A protein and the small-molecule ligand that binds it are described below.
Small molecule (SMILES): C=CCNC(=O)[C@H](CC(N)=O)NC(C)=O

Binding-site contacts:
Ligand atom C9 contacts residue THR26 of chain 2.A at 4.0 Å.
Ligand atom C8 contacts residue HIS41 of chain 2.A at 4.3 Å.
Ligand atom C2 contacts residue THR26 of chain 2.A at 3.5 Å.
Ligand atom C9 contacts residue SER144 of chain 2.A at 3.2 Å.
Ligand atom N2 contacts residue THR24 of chain 2.A at 3.1 Å (h-bond).
Ligand atom O2 contacts residue THR24 of chain 2.A at 3.5 Å (h-bond).
Ligand atom C8 contacts residue LEU27 of chain 2.A at 3.9 Å (hydrophobic).
Ligand atom N3 contacts residue CYS145 of chain 2.A at 4.2 Å.
Ligand atom C8 contacts residue CYS145 of chain 2.A at 1.8 Å (hydrophobic).
Ligand atom C9 contacts residue GLY143 of chain 2.A at 2.8 Å.
Ligand atom C6 contacts residue GLY143 of chain 2.A at 3.8 Å.
Ligand atom C2 contacts residue GLY143 of chain 2.A at 3.3 Å.
Ligand atom N2 contacts residue THR26 of chain 2.A at 4.1 Å.
Ligand atom C5 contacts residue THR24 of chain 2.A at 3.6 Å.
Ligand atom O2 contacts residue THR25 of chain 2.A at 3.2 Å.
Ligand atom C9 contacts residue LEU27 of chain 2.A at 3.6 Å (hydrophobic).
Ligand atom C7 contacts residue DMS1 of chain 2.G at 3.7 Å.
Ligand atom C8 contacts residue GLY143 of chain 2.A at 3.8 Å.
Ligand atom C7 contacts residue LEU27 of chain 2.A at 4.2 Å (hydrophobic).
Ligand atom N3 contacts residue DMS1 of chain 2.G at 4.3 Å.
Ligand atom C1 contacts residue GLY143 of chain 2.A at 3.8 Å.
Ligand atom N1 contacts residue THR26 of chain 2.A at 2.7 Å (h-bond).
Ligand atom O1 contacts residue ASN142 of chain 2.A at 3.9 Å.
Ligand atom O1 contacts residue GLY143 of chain 2.A at 3.4 Å.
Ligand atom C5 contacts residue THR26 of chain 2.A at 3.6 Å.
Ligand atom N3 contacts residue THR26 of chain 2.A at 3.0 Å (h-bond).
Ligand atom C7 contacts residue THR26 of chain 2.A at 4.0 Å.
Ligand atom C7 contacts residue CYS145 of chain 2.A at 3.0 Å (hydrophobic).
Ligand atom O3 contacts residue DMS1 of chain 2.G at 3.8 Å.
Ligand atom N3 contacts residue GLY143 of chain 2.A at 3.9 Å.
Ligand atom N1 contacts residue GLY143 of chain 2.A at 3.5 Å.
Ligand atom C3 contacts residue THR26 of chain 2.A at 3.7 Å.
Ligand atom C3 contacts residue GLY143 of chain 2.A at 3.9 Å.
Ligand atom C6 contacts residue THR26 of chain 2.A at 3.8 Å.
Ligand atom C8 contacts residue SER144 of chain 2.A at 4.2 Å.
Ligand atom C9 contacts residue CYS145 of chain 2.A at 2.6 Å (hydrophobic).
Ligand atom C1 contacts residue ASN119 of chain 2.A at 3.3 Å.
Ligand atom O2 contacts residue THR26 of chain 2.A at 2.5 Å (h-bond).
Ligand atom C1 contacts residue THR26 of chain 2.A at 3.4 Å.
Ligand atom C5 contacts residue THR25 of chain 2.A at 4.1 Å.

Sequence of chain 2.A:
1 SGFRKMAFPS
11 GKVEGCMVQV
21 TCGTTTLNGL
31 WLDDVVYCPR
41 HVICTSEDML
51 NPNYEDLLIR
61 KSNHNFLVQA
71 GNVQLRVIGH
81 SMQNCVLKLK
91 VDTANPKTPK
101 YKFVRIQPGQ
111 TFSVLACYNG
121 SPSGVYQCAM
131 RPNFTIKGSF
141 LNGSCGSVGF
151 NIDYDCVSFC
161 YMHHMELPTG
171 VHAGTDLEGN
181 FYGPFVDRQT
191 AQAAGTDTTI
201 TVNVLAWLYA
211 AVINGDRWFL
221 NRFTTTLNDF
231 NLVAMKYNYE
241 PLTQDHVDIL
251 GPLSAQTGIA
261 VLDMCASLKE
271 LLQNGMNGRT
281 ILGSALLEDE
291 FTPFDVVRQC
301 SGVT